Sequence of chain 1.N:
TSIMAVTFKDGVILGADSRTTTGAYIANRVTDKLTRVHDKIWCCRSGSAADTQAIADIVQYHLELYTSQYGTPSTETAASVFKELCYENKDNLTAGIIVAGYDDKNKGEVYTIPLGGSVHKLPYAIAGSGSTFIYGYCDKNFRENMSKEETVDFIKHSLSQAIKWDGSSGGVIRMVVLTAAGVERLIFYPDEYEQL

This small molecule binds to this protein.
Small molecule (SMILES): CC(C)C[C@H](NC(=O)[C@H](Cc1ccccc1)NC(=O)c1cnccn1)B(O)O

Binding-site contacts:
Ligand atom C10 contacts residue GLY47 of chain 1.N at 3.5 Å.
Ligand atom C21 contacts residue GLY47 of chain 1.N at 3.7 Å.
Ligand atom C24 contacts residue THR52 of chain 1.N at 3.7 Å.
Ligand atom B26 contacts residue LYS33 of chain 1.N at 3.7 Å.
Ligand atom O19 contacts residue THR21 of chain 1.N at 3.0 Å (h-bond).
Ligand atom O28 contacts residue SER168 of chain 1.N at 3.9 Å.
Ligand atom C2 contacts residue THR20 of chain 1.N at 3.9 Å.
Ligand atom C22 contacts residue THR1 of chain 1.N at 2.7 Å.
Ligand atom N1 contacts residue SER118 of chain 1.H at 3.9 Å.
Ligand atom O27 contacts residue THR1 of chain 1.N at 2.4 Å (h-bond).
Ligand atom C21 contacts residue LYS33 of chain 1.N at 3.8 Å.
Ligand atom N20 contacts residue GLY47 of chain 1.N at 2.7 Å (h-bond).
Ligand atom C13 contacts residue GLY47 of chain 1.N at 3.8 Å.
Ligand atom C24 contacts residue GLY47 of chain 1.N at 3.9 Å.
Ligand atom C5 contacts residue THR22 of chain 1.N at 3.6 Å.
Ligand atom C25 contacts residue THR20 of chain 1.N at 3.4 Å.
Ligand atom O8 contacts residue SER48 of chain 1.N at 3.8 Å.
Ligand atom C5 contacts residue HIS114 of chain 1.H at 3.3 Å.
Ligand atom N1 contacts residue THR20 of chain 1.N at 3.9 Å.
Ligand atom N9 contacts residue THR21 of chain 1.N at 3.2 Å (h-bond).
Ligand atom O28 contacts residue THR1 of chain 1.N at 2.3 Å (h-bond).
Ligand atom O8 contacts residue ALA49 of chain 1.N at 3.0 Å (h-bond).
Ligand atom C3 contacts residue THR22 of chain 1.N at 3.5 Å.
Ligand atom C22 contacts residue LYS33 of chain 1.N at 3.9 Å.
Ligand atom B26 contacts residue THR1 of chain 1.N at 1.4 Å.
Ligand atom C6 contacts residue SER118 of chain 1.H at 3.4 Å.
Ligand atom C24 contacts residue ARG45 of chain 1.N at 3.5 Å.
Ligand atom C17 contacts residue THR21 of chain 1.N at 3.7 Å.
Ligand atom C23 contacts residue GLY47 of chain 1.N at 3.4 Å.
Ligand atom C6 contacts residue HIS114 of chain 1.H at 3.4 Å.
Ligand atom C11 contacts residue THR21 of chain 1.N at 3.6 Å.
Ligand atom N1 contacts residue ALA49 of chain 1.N at 3.7 Å.
Ligand atom O27 contacts residue GLY47 of chain 1.N at 3.1 Å (h-bond).
Ligand atom N4 contacts residue THR22 of chain 1.N at 2.7 Å (h-bond).
Ligand atom O19 contacts residue THR20 of chain 1.N at 3.5 Å.
Ligand atom C3 contacts residue THR21 of chain 1.N at 3.2 Å.
Ligand atom N20 contacts residue THR1 of chain 1.N at 3.7 Å.
Ligand atom C22 contacts residue GLY47 of chain 1.N at 3.6 Å.
Ligand atom C18 contacts residue GLY47 of chain 1.N at 3.6 Å.
Ligand atom C21 contacts residue THR1 of chain 1.N at 2.4 Å.

Sequence of chain 1.H:
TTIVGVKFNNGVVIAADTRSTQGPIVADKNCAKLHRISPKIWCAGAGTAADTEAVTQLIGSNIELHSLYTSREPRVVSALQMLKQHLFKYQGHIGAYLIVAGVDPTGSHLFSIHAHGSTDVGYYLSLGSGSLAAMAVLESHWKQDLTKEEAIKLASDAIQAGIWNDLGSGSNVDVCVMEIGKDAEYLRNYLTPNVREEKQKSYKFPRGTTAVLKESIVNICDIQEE